Sequence of chain 2.A:
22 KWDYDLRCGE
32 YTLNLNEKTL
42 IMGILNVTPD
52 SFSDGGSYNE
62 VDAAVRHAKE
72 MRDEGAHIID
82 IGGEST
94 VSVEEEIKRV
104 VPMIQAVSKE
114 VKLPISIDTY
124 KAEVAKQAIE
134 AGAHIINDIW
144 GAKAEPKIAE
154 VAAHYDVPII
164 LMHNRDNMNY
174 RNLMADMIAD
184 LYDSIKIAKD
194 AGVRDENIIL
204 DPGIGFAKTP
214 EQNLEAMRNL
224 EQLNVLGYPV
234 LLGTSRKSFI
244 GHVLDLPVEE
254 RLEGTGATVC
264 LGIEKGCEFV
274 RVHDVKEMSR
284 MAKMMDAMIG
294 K

Binding-site contacts:
Ligand atom N3 contacts residue ASN140 of chain 2.A at 2.8 Å (h-bond).
Ligand atom C4 contacts residue ARG274 of chain 2.A at 3.8 Å.
Ligand atom C3 contacts residue ARG274 of chain 2.A at 3.7 Å.
Ligand atom C3 contacts residue ASP121 of chain 2.A at 4.1 Å.
Ligand atom N3 contacts residue LEU234 of chain 2.A at 3.7 Å.
Ligand atom N1 contacts residue ARG274 of chain 2.A at 3.5 Å (salt-bridge).
Ligand atom N5 contacts residue ARG274 of chain 2.A at 3.6 Å.
Ligand atom O1 contacts residue LYS240 of chain 2.A at 2.8 Å (salt-bridge).
Ligand atom N4 contacts residue ARG274 of chain 2.A at 4.0 Å.
Ligand atom N3 contacts residue ASP204 of chain 2.A at 2.8 Å (salt-bridge).
Ligand atom N4 contacts residue MET165 of chain 2.A at 3.7 Å.
Ligand atom C2 contacts residue ARG274 of chain 2.A at 3.6 Å.
Ligand atom N3 contacts residue ILE163 of chain 2.A at 3.8 Å.
Ligand atom C5 contacts residue ASP204 of chain 2.A at 3.8 Å.
Ligand atom C1 contacts residue SO41 of chain 2.D at 4.1 Å.
Ligand atom N2 contacts residue ASN140 of chain 2.A at 3.2 Å (h-bond).
Ligand atom N2 contacts residue ARG274 of chain 2.A at 3.8 Å.
Ligand atom S1 contacts residue SO41 of chain 2.D at 3.4 Å (h-bond).
Ligand atom O1 contacts residue GLY236 of chain 2.A at 2.9 Å (h-bond).
Ligand atom N5 contacts residue ASP121 of chain 2.A at 3.2 Å (salt-bridge).
Ligand atom C5 contacts residue LYS240 of chain 2.A at 3.9 Å.
Ligand atom C3 contacts residue ILE142 of chain 2.A at 3.8 Å (hydrophobic).
Ligand atom N1 contacts residue PHE209 of chain 2.A at 3.5 Å.
Ligand atom C2 contacts residue MET165 of chain 2.A at 4.0 Å (hydrophobic).
Ligand atom N4 contacts residue ASP204 of chain 2.A at 2.7 Å (salt-bridge).
Ligand atom O1 contacts residue PHE209 of chain 2.A at 3.9 Å.
Ligand atom C1 contacts residue ASP121 of chain 2.A at 4.1 Å.
Ligand atom C1 contacts residue ILE142 of chain 2.A at 4.1 Å (hydrophobic).
Ligand atom C4 contacts residue ASP204 of chain 2.A at 3.1 Å.
Ligand atom S1 contacts residue PHE209 of chain 2.A at 4.0 Å.
Ligand atom C2 contacts residue PHE209 of chain 2.A at 3.9 Å (hydrophobic).
Ligand atom N2 contacts residue ILE142 of chain 2.A at 4.0 Å.
Ligand atom N1 contacts residue LYS240 of chain 2.A at 4.0 Å.
Ligand atom C1 contacts residue ARG274 of chain 2.A at 3.7 Å.
Ligand atom C4 contacts residue ASN140 of chain 2.A at 3.7 Å.
Ligand atom C5 contacts residue MET165 of chain 2.A at 3.7 Å (hydrophobic).
Ligand atom O1 contacts residue MET165 of chain 2.A at 4.1 Å.
Ligand atom N5 contacts residue ILE142 of chain 2.A at 3.5 Å.
Ligand atom C1 contacts residue PHE209 of chain 2.A at 3.9 Å (hydrophobic).
Ligand atom C4 contacts residue MET165 of chain 2.A at 4.0 Å (hydrophobic).

A small-molecule ligand and the protein it binds are described below.
Small molecule (SMILES): Nc1nc2[nH]c(S)nc2c(=O)[nH]1